Binding-site contacts:
Ligand atom O7 contacts residue ASN19 of chain 52.T at 4.1 Å.
Ligand atom O5 contacts residue ASN19 of chain 52.T at 2.8 Å (h-bond).
Ligand atom C8 contacts residue ASN19 of chain 52.T at 4.3 Å.
Ligand atom C3 contacts residue ASN19 of chain 52.T at 4.1 Å.
Ligand atom C2 contacts residue ASN19 of chain 52.T at 3.0 Å.
Ligand atom C5 contacts residue ASN19 of chain 52.T at 3.8 Å.
Ligand atom C7 contacts residue ASN19 of chain 52.T at 3.6 Å.
Ligand atom N2 contacts residue ASN19 of chain 52.T at 3.1 Å (h-bond).
Ligand atom C1 contacts residue ASN19 of chain 52.T at 1.7 Å.

This protein binds this small molecule.
Small molecule (SMILES): CC(=O)N[C@H]1[C@H](O[C@H]2[C@H](O)[C@@H](NC(C)=O)CO[C@@H]2CO)O[C@H](CO)[C@@H](O)[C@@H]1O

Sequence of chain 52.T:
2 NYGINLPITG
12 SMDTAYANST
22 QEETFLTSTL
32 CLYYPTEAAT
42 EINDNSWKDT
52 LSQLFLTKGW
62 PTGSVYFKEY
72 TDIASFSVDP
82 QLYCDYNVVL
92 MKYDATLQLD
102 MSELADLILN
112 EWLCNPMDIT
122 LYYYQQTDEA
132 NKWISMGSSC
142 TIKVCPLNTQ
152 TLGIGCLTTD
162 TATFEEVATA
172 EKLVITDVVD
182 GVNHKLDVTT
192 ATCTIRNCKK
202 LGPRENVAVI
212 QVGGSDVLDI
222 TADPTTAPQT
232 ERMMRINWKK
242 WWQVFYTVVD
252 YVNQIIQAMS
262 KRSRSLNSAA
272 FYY